Sequence of chain 1.A:
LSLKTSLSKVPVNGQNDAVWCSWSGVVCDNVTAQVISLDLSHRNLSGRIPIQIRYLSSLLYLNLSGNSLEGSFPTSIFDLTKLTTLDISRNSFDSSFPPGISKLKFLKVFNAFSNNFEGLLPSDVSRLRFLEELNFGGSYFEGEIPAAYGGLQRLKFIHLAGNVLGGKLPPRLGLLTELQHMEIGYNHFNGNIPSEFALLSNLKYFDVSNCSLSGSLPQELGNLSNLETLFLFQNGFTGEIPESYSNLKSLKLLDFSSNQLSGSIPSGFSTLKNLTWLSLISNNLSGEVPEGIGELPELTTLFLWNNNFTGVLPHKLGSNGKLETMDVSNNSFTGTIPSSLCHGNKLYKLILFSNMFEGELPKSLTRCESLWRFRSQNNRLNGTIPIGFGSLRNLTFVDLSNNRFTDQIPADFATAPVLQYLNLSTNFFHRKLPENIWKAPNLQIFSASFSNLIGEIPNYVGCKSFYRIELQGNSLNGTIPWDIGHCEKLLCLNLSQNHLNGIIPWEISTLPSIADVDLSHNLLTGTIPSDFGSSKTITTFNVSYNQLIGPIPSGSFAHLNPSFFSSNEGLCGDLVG

Binding-site contacts:
Ligand atom C1 contacts residue TYR440 of chain 1.A at 4.1 Å (hydrophobic).
Ligand atom C2 contacts residue ASN442 of chain 1.A at 2.5 Å.
Ligand atom C5 contacts residue SER444 of chain 1.A at 3.8 Å.
Ligand atom C1 contacts residue ASN442 of chain 1.A at 1.4 Å.
Ligand atom C6 contacts residue THR445 of chain 1.A at 4.2 Å.
Ligand atom C5 contacts residue SER420 of chain 1.A at 4.1 Å.
Ligand atom O5 contacts residue ASN442 of chain 1.A at 2.4 Å (h-bond).
Ligand atom C2 contacts residue GLU489 of chain 1.A at 4.4 Å.
Ligand atom N2 contacts residue ASN442 of chain 1.A at 3.0 Å (h-bond).
Ligand atom C7 contacts residue GLU489 of chain 1.A at 3.9 Å.
Ligand atom C6 contacts residue SER420 of chain 1.A at 3.8 Å.
Ligand atom C7 contacts residue SER466 of chain 1.A at 4.2 Å.
Ligand atom C1 contacts residue SER444 of chain 1.A at 4.1 Å.
Ligand atom C4 contacts residue ASN442 of chain 1.A at 4.2 Å.
Ligand atom C2 contacts residue SER466 of chain 1.A at 4.1 Å.
Ligand atom O6 contacts residue ASN421 of chain 1.A at 3.9 Å.
Ligand atom O5 contacts residue SER444 of chain 1.A at 3.9 Å.
Ligand atom N2 contacts residue GLU489 of chain 1.A at 3.3 Å (salt-bridge).
Ligand atom C8 contacts residue ILE464 of chain 1.A at 3.6 Å (hydrophobic).
Ligand atom C1 contacts residue SER466 of chain 1.A at 3.7 Å.
Ligand atom O6 contacts residue SER420 of chain 1.A at 2.6 Å (h-bond).
Ligand atom N2 contacts residue SER466 of chain 1.A at 3.4 Å (h-bond).
Ligand atom C2 contacts residue TYR440 of chain 1.A at 4.0 Å (hydrophobic).
Ligand atom O7 contacts residue ASN442 of chain 1.A at 3.7 Å.
Ligand atom C7 contacts residue TYR440 of chain 1.A at 3.6 Å (hydrophobic).
Ligand atom C5 contacts residue ASN442 of chain 1.A at 3.7 Å.
Ligand atom O7 contacts residue TYR440 of chain 1.A at 2.8 Å (h-bond).
Ligand atom C8 contacts residue GLU489 of chain 1.A at 3.5 Å.
Ligand atom C8 contacts residue ARG487 of chain 1.A at 3.8 Å.
Ligand atom N2 contacts residue TYR440 of chain 1.A at 4.1 Å.
Ligand atom C8 contacts residue SER466 of chain 1.A at 4.0 Å.
Ligand atom C7 contacts residue ASN442 of chain 1.A at 3.6 Å.
Ligand atom C6 contacts residue SER444 of chain 1.A at 3.8 Å.
Ligand atom O6 contacts residue ASN397 of chain 1.A at 4.3 Å.
Ligand atom C8 contacts residue TYR440 of chain 1.A at 4.5 Å (hydrophobic).
Ligand atom O5 contacts residue SER420 of chain 1.A at 3.1 Å (h-bond).
Ligand atom C1 contacts residue SER420 of chain 1.A at 4.1 Å.
Ligand atom C3 contacts residue ASN442 of chain 1.A at 3.8 Å.
Ligand atom C3 contacts residue GLU489 of chain 1.A at 4.4 Å.

A small-molecule ligand and the protein it binds are described below.
Small molecule (SMILES): CC(=O)N[C@@H]1[C@@H](O)[C@H](O)[C@@H](CO)O[C@H]1O